Sequence of chain 1.B:
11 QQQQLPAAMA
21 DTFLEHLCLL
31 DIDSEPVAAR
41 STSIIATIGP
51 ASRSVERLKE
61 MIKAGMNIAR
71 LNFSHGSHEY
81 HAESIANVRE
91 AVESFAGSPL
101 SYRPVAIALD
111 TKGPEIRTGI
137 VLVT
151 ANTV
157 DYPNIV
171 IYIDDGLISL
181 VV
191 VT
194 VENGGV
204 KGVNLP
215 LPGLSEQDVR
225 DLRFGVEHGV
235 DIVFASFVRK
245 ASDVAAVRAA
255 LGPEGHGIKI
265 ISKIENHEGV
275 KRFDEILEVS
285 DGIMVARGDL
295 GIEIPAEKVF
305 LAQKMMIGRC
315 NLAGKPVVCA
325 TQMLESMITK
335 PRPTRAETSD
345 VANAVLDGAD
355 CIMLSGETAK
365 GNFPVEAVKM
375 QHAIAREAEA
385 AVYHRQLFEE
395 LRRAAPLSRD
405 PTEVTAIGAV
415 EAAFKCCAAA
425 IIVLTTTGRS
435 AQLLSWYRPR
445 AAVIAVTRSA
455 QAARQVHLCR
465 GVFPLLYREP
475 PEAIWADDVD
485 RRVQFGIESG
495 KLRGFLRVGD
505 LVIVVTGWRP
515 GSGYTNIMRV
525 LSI

Binding-site contacts:
Ligand atom O2P contacts residue ASP110 of chain 1.B at 3.5 Å (salt-bridge).
Ligand atom O2P contacts residue ARG70 of chain 1.B at 2.7 Å (salt-bridge).
Ligand atom O2 contacts residue ASP293 of chain 1.B at 4.0 Å.
Ligand atom O2P contacts residue LYS267 of chain 1.B at 3.0 Å (salt-bridge).
Ligand atom O3P contacts residue ARG70 of chain 1.B at 4.0 Å.
Ligand atom O2 contacts residue THR325 of chain 1.B at 2.6 Å (h-bond).
Ligand atom P contacts residue ARG70 of chain 1.B at 3.9 Å.
Ligand atom C2 contacts residue LYS267 of chain 1.B at 3.3 Å.
Ligand atom O1P contacts residue LYS267 of chain 1.B at 2.8 Å (salt-bridge).
Ligand atom C1 contacts residue MN1 of chain 1.L at 2.8 Å.
Ligand atom O4P contacts residue GLU269 of chain 1.B at 4.0 Å.
Ligand atom O2 contacts residue GLY292 of chain 1.B at 3.2 Å (h-bond).
Ligand atom P contacts residue GLU269 of chain 1.B at 4.0 Å.
Ligand atom O2 contacts residue ARG291 of chain 1.B at 3.9 Å.
Ligand atom O1 contacts residue ASP293 of chain 1.B at 2.3 Å (salt-bridge).
Ligand atom O2 contacts residue MN1 of chain 1.L at 3.9 Å.
Ligand atom C1 contacts residue ASP293 of chain 1.B at 3.5 Å.
Ligand atom O1 contacts residue GLU269 of chain 1.B at 2.8 Å (salt-bridge).
Ligand atom O4P contacts residue MN1 of chain 1.L at 2.6 Å.
Ligand atom P contacts residue MN1 of chain 1.L at 3.0 Å.
Ligand atom O4P contacts residue ASP293 of chain 1.B at 3.8 Å.
Ligand atom C1 contacts residue GLY292 of chain 1.B at 4.0 Å.
Ligand atom O1 contacts residue MN1 of chain 1.L at 2.0 Å.
Ligand atom C2 contacts residue GLU269 of chain 1.B at 3.3 Å.
Ligand atom C2 contacts residue MN1 of chain 1.L at 3.0 Å.
Ligand atom O3P contacts residue MN1 of chain 1.L at 3.8 Å.
Ligand atom O1P contacts residue ASP293 of chain 1.B at 3.7 Å.
Ligand atom C1 contacts residue GLU269 of chain 1.B at 3.5 Å.
Ligand atom P contacts residue LYS267 of chain 1.B at 3.5 Å.
Ligand atom O1 contacts residue ALA290 of chain 1.B at 3.5 Å.
Ligand atom C2 contacts residue ASP293 of chain 1.B at 4.2 Å.
Ligand atom O3P contacts residue THR325 of chain 1.B at 4.1 Å.
Ligand atom C1 contacts residue THR325 of chain 1.B at 3.8 Å.
Ligand atom C2 contacts residue ALA290 of chain 1.B at 3.1 Å (hydrophobic).
Ligand atom O2 contacts residue ALA290 of chain 1.B at 3.4 Å.
Ligand atom O1P contacts residue MN1 of chain 1.L at 2.3 Å.
Ligand atom O1P contacts residue GLU269 of chain 1.B at 2.7 Å (salt-bridge).
Ligand atom C1 contacts residue ALA290 of chain 1.B at 3.1 Å (hydrophobic).
Ligand atom O1 contacts residue GLY292 of chain 1.B at 3.8 Å.
Ligand atom O2P contacts residue K1 of chain 1.K at 3.2 Å.

The protein below binds the small molecule below.
Small molecule (SMILES): O=C(O)COP(=O)(O)O